Binding-site contacts:
Ligand atom N2 contacts residue ARG463 of chain 1.A at 4.0 Å.
Ligand atom C2 contacts residue ASN483 of chain 1.A at 1.8 Å.
Ligand atom C5 contacts residue ASN483 of chain 1.A at 2.8 Å.
Ligand atom O6 contacts residue ASN483 of chain 1.A at 4.1 Å.
Ligand atom N2 contacts residue ASN483 of chain 1.A at 2.6 Å (h-bond).
Ligand atom O3 contacts residue ASN483 of chain 1.A at 3.9 Å.
Ligand atom O3 contacts residue ARG463 of chain 1.A at 4.1 Å.
Ligand atom O5 contacts residue ASN483 of chain 1.A at 1.5 Å (h-bond).
Ligand atom C7 contacts residue ARG463 of chain 1.A at 3.8 Å.
Ligand atom C1 contacts residue ASN483 of chain 1.A at 1.1 Å.
Ligand atom C7 contacts residue ASN483 of chain 1.A at 3.1 Å.
Ligand atom C6 contacts residue ASN483 of chain 1.A at 3.9 Å.
Ligand atom O7 contacts residue ARG463 of chain 1.A at 2.8 Å.
Ligand atom C7 contacts residue GLU480 of chain 1.A at 4.3 Å.
Ligand atom C4 contacts residue ASN483 of chain 1.A at 3.4 Å.
Ligand atom C3 contacts residue ASN483 of chain 1.A at 3.0 Å.
Ligand atom C8 contacts residue GLU480 of chain 1.A at 2.9 Å.
Ligand atom O7 contacts residue SER464 of chain 1.A at 4.0 Å.
Ligand atom C8 contacts residue ASN483 of chain 1.A at 3.1 Å.
Ligand atom O7 contacts residue ASN483 of chain 1.A at 4.1 Å.

This small molecule binds to this protein.
Small molecule (SMILES): CC(=O)N[C@@H]1[C@@H](O)[C@H](O)[C@@H](CO)O[C@H]1O

Sequence of chain 1.A:
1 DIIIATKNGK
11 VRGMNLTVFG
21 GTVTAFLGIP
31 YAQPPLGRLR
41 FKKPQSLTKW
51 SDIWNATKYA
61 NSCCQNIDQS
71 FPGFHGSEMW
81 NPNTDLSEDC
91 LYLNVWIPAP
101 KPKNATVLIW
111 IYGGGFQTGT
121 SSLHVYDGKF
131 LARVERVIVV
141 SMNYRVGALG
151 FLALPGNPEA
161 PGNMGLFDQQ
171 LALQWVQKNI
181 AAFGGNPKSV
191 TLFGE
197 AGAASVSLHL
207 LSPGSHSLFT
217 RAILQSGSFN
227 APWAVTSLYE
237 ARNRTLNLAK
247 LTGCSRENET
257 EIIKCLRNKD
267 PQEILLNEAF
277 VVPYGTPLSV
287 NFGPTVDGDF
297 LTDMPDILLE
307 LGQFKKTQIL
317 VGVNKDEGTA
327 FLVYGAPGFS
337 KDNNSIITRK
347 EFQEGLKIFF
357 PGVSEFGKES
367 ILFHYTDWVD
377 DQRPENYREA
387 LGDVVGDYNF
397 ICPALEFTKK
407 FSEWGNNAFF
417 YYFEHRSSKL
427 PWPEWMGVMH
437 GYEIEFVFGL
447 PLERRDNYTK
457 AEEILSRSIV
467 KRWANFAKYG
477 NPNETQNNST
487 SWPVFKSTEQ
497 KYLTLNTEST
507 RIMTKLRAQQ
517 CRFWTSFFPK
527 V